The protein below binds the small molecule below.
Small molecule (SMILES): OC[C@H]1O[C@H](O[C@H]2[C@H](O)[C@@H](O)[C@H](OCCCCC3CCCCC3)O[C@@H]2CO)[C@H](O)[C@@H](O)[C@@H]1O

Sequence of chain 1.A:
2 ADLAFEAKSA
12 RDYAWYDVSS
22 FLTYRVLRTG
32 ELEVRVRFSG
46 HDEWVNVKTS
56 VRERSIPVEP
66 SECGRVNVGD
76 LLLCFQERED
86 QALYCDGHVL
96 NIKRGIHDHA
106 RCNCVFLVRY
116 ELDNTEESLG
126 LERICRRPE

Binding-site contacts:
Ligand atom O21 contacts residue VAL52 of chain 1.A at 4.2 Å.
Ligand atom C9 contacts residue PHE22 of chain 1.A at 3.9 Å (hydrophobic).
Ligand atom C4 contacts residue PHE22 of chain 1.A at 4.5 Å (hydrophobic).
Ligand atom C26 contacts residue LYS53 of chain 1.A at 3.9 Å.
Ligand atom O14 contacts residue ARG57 of chain 1.A at 4.3 Å.
Ligand atom O22 contacts residue VAL52 of chain 1.A at 4.2 Å.
Ligand atom C6 contacts residue PHE22 of chain 1.A at 3.9 Å (hydrophobic).
Ligand atom O31 contacts residue LYS53 of chain 1.A at 3.4 Å (salt-bridge).
Ligand atom C13 contacts residue VAL56 of chain 1.A at 4.2 Å (hydrophobic).
Ligand atom C11 contacts residue PHE6 of chain 1.A at 4.0 Å (hydrophobic).
Ligand atom C2 contacts residue PHE6 of chain 1.A at 4.2 Å (hydrophobic).
Ligand atom C16 contacts residue ARG57 of chain 1.A at 4.1 Å.
Ligand atom C3 contacts residue VAL56 of chain 1.A at 4.4 Å (hydrophobic).
Ligand atom C15 contacts residue VAL56 of chain 1.A at 4.3 Å (hydrophobic).
Ligand atom O14 contacts residue VAL56 of chain 1.A at 3.8 Å.
Ligand atom C2 contacts residue VAL56 of chain 1.A at 3.6 Å (hydrophobic).
Ligand atom C3 contacts residue PHE22 of chain 1.A at 4.4 Å (hydrophobic).
Ligand atom C18 contacts residue VAL52 of chain 1.A at 4.2 Å (hydrophobic).
Ligand atom O25 contacts residue LYS53 of chain 1.A at 4.1 Å.
Ligand atom C10 contacts residue PHE22 of chain 1.A at 3.4 Å (hydrophobic).
Ligand atom C19 contacts residue GLU58 of chain 1.A at 4.1 Å.
Ligand atom C18 contacts residue VAL56 of chain 1.A at 3.8 Å (hydrophobic).
Ligand atom O21 contacts residue VAL56 of chain 1.A at 3.7 Å.
Ligand atom C16 contacts residue VAL56 of chain 1.A at 3.5 Å (hydrophobic).
Ligand atom O12 contacts residue VAL56 of chain 1.A at 4.2 Å.
Ligand atom O12 contacts residue VAL52 of chain 1.A at 4.0 Å.
Ligand atom O32 contacts residue LYS53 of chain 1.A at 4.4 Å.
Ligand atom C11 contacts residue PHE22 of chain 1.A at 3.9 Å (hydrophobic).
Ligand atom C17 contacts residue VAL56 of chain 1.A at 3.9 Å (hydrophobic).
Ligand atom C3 contacts residue PHE6 of chain 1.A at 3.7 Å (hydrophobic).
Ligand atom C17 contacts residue LYS53 of chain 1.A at 4.3 Å.
Ligand atom C10 contacts residue PHE6 of chain 1.A at 4.1 Å (hydrophobic).
Ligand atom C1 contacts residue PHE6 of chain 1.A at 4.4 Å (hydrophobic).
Ligand atom O21 contacts residue LYS53 of chain 1.A at 2.9 Å (salt-bridge).
Ligand atom O22 contacts residue LYS53 of chain 1.A at 4.3 Å.
Ligand atom C19 contacts residue ARG57 of chain 1.A at 4.3 Å.
Ligand atom C30 contacts residue LYS53 of chain 1.A at 3.3 Å.